Binding-site contacts:
Ligand atom O3' contacts residue ALA76 of chain 1.E at 3.8 Å.
Ligand atom SD contacts residue PRO107 of chain 1.E at 3.4 Å (h-bond).
Ligand atom C4 contacts residue ALA47 of chain 1.E at 3.8 Å (hydrophobic).
Ligand atom N7 contacts residue PRO107 of chain 1.E at 3.7 Å.
Ligand atom CB contacts residue ASN105 of chain 1.E at 3.3 Å.
Ligand atom C8 contacts residue PRO107 of chain 1.E at 3.7 Å (hydrophobic).
Ligand atom O4' contacts residue ALA47 of chain 1.E at 3.1 Å.
Ligand atom N9 contacts residue ILE72 of chain 1.E at 3.8 Å.
Ligand atom C3' contacts residue GLU71 of chain 1.E at 3.8 Å.
Ligand atom N1 contacts residue ASP89 of chain 1.E at 3.5 Å.
Ligand atom O4' contacts residue GLU71 of chain 1.E at 3.8 Å.
Ligand atom O2' contacts residue ASP73 of chain 1.E at 3.7 Å.
Ligand atom N1 contacts residue PHE90 of chain 1.E at 3.0 Å (h-bond).
Ligand atom O3' contacts residue GLU71 of chain 1.E at 2.9 Å (salt-bridge).
Ligand atom N6 contacts residue GOL1 of chain 1.H at 2.9 Å (h-bond).
Ligand atom C4 contacts residue ILE72 of chain 1.E at 3.4 Å (hydrophobic).
Ligand atom SD contacts residue PRO106 of chain 1.E at 3.8 Å.
Ligand atom C6 contacts residue PHE146 of chain 1.E at 3.6 Å (hydrophobic).
Ligand atom C5 contacts residue PHE146 of chain 1.E at 3.8 Å (hydrophobic).
Ligand atom N3 contacts residue ALA47 of chain 1.E at 3.5 Å.
Ligand atom N3 contacts residue ILE72 of chain 1.E at 3.3 Å (h-bond).
Ligand atom C1' contacts residue GLU71 of chain 1.E at 3.4 Å.
Ligand atom C2 contacts residue ILE72 of chain 1.E at 3.3 Å (hydrophobic).
Ligand atom N3 contacts residue GLU71 of chain 1.E at 3.8 Å.
Ligand atom C2' contacts residue GLU71 of chain 1.E at 3.5 Å.
Ligand atom C5 contacts residue ILE72 of chain 1.E at 3.6 Å (hydrophobic).
Ligand atom N1 contacts residue ILE72 of chain 1.E at 3.8 Å.
Ligand atom O3' contacts residue ALA49 of chain 1.E at 3.8 Å.
Ligand atom CG contacts residue ASN105 of chain 1.E at 3.4 Å.
Ligand atom C2 contacts residue PHE90 of chain 1.E at 3.7 Å (hydrophobic).
Ligand atom N6 contacts residue PHE146 of chain 1.E at 3.7 Å.
Ligand atom N1 contacts residue ALA88 of chain 1.E at 3.6 Å (h-bond).
Ligand atom O2' contacts residue GLU71 of chain 1.E at 2.6 Å (salt-bridge).
Ligand atom N6 contacts residue ASP89 of chain 1.E at 3.0 Å (salt-bridge).
Ligand atom N7 contacts residue GOL1 of chain 1.H at 2.9 Å (h-bond).
Ligand atom C2 contacts residue ALA88 of chain 1.E at 3.4 Å (hydrophobic).
Ligand atom N contacts residue ALA47 of chain 1.E at 2.8 Å (h-bond).
Ligand atom SD contacts residue ASN105 of chain 1.E at 3.5 Å (h-bond).
Ligand atom C8 contacts residue GOL1 of chain 1.H at 3.4 Å.
Ligand atom N contacts residue ASN105 of chain 1.E at 2.6 Å (h-bond).

Sequence of chain 1.E:
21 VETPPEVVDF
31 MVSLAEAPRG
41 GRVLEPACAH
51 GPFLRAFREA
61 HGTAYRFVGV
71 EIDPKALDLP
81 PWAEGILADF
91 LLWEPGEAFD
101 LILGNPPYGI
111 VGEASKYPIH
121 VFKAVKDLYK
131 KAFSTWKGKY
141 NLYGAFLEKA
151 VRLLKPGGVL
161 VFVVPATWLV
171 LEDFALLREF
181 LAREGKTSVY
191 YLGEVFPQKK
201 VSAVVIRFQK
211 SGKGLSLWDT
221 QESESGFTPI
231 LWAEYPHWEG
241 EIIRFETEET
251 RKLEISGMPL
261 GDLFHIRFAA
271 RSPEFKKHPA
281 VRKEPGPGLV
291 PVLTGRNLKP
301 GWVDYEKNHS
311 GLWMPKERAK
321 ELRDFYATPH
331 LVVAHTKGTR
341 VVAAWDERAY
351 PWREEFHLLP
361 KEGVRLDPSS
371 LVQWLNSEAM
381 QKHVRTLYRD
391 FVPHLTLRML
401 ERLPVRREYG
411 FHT

A small-molecule ligand and the protein it binds are described below.
Small molecule (SMILES): NCCSC[C@H]1O[C@@H](n2cnc3c(N)ncnc32)[C@H](O)[C@@H]1O